Binding-site contacts:
Ligand atom C4 contacts residue VAL63 of chain 1.C at 4.0 Å (hydrophobic).
Ligand atom N11 contacts residue LEU181 of chain 1.C at 3.8 Å.
Ligand atom C9 contacts residue LEU181 of chain 1.C at 3.7 Å (hydrophobic).
Ligand atom C8 contacts residue LEU181 of chain 1.C at 3.5 Å (hydrophobic).
Ligand atom C2 contacts residue LYS76 of chain 1.C at 3.7 Å.
Ligand atom C8 contacts residue ALA74 of chain 1.C at 4.3 Å (hydrophobic).
Ligand atom C7 contacts residue ALA74 of chain 1.C at 4.1 Å (hydrophobic).
Ligand atom C1 contacts residue SER191 of chain 1.C at 3.7 Å.
Ligand atom C3 contacts residue VAL63 of chain 1.C at 4.4 Å (hydrophobic).
Ligand atom C9 contacts residue SER191 of chain 1.C at 4.4 Å.
Ligand atom C1 contacts residue VAL109 of chain 1.C at 3.8 Å (hydrophobic).
Ligand atom N11 contacts residue ALA74 of chain 1.C at 3.5 Å.
Ligand atom C6 contacts residue LEU181 of chain 1.C at 4.0 Å (hydrophobic).
Ligand atom O12 contacts residue VAL126 of chain 1.C at 4.1 Å.
Ligand atom N11 contacts residue TYR125 of chain 1.C at 4.4 Å.
Ligand atom C10 contacts residue ALA74 of chain 1.C at 3.5 Å (hydrophobic).
Ligand atom N11 contacts residue VAL126 of chain 1.C at 3.1 Å (h-bond).
Ligand atom O12 contacts residue MET55 of chain 1.C at 4.2 Å.
Ligand atom O12 contacts residue ALA74 of chain 1.C at 3.7 Å.
Ligand atom O13 contacts residue VAL63 of chain 1.C at 4.2 Å.
Ligand atom C7 contacts residue VAL63 of chain 1.C at 4.2 Å (hydrophobic).
Ligand atom C2 contacts residue VAL63 of chain 1.C at 4.2 Å (hydrophobic).
Ligand atom N11 contacts residue TYR127 of chain 1.C at 4.4 Å.
Ligand atom C10 contacts residue LEU181 of chain 1.C at 4.1 Å (hydrophobic).
Ligand atom O12 contacts residue TYR127 of chain 1.C at 3.6 Å.
Ligand atom C6 contacts residue VAL63 of chain 1.C at 3.7 Å (hydrophobic).
Ligand atom C8 contacts residue VAL63 of chain 1.C at 3.8 Å (hydrophobic).
Ligand atom C1 contacts residue TYR125 of chain 1.C at 3.8 Å (hydrophobic).
Ligand atom O12 contacts residue MET128 of chain 1.C at 2.9 Å (h-bond).
Ligand atom O13 contacts residue TYR125 of chain 1.C at 4.3 Å.
Ligand atom C5 contacts residue MET55 of chain 1.C at 4.3 Å (hydrophobic).
Ligand atom C10 contacts residue MET128 of chain 1.C at 3.6 Å (hydrophobic).
Ligand atom N11 contacts residue MET128 of chain 1.C at 3.5 Å.
Ligand atom C7 contacts residue LEU181 of chain 1.C at 3.8 Å (hydrophobic).
Ligand atom C1 contacts residue LEU181 of chain 1.C at 3.7 Å (hydrophobic).
Ligand atom C10 contacts residue VAL126 of chain 1.C at 4.0 Å (hydrophobic).
Ligand atom C9 contacts residue TYR125 of chain 1.C at 4.2 Å (hydrophobic).
Ligand atom O13 contacts residue ALA74 of chain 1.C at 4.0 Å.
Ligand atom O13 contacts residue LEU181 of chain 1.C at 3.6 Å.
Ligand atom C2 contacts residue TYR125 of chain 1.C at 3.6 Å (hydrophobic).

This small molecule binds to this protein.
Small molecule (SMILES): CC(C)Oc1ccccc1C(N)=O

Sequence of chain 1.C:
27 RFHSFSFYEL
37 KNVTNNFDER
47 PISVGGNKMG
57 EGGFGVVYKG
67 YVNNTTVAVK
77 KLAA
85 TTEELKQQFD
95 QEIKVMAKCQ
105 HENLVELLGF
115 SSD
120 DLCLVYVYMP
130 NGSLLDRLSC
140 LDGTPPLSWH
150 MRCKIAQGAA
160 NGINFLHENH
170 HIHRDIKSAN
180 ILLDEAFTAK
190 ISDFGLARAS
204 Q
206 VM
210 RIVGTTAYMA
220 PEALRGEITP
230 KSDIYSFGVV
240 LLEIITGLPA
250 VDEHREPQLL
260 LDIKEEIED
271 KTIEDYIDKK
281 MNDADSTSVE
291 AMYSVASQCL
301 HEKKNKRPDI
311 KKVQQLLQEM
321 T